A protein and the small-molecule ligand that binds it are described below.
Small molecule (SMILES): COc1ccc(CN(Cc2nc3ccccc3c(=O)[nH]2)C(=O)Nc2ccccc2)cc1

Sequence of chain 1.A:
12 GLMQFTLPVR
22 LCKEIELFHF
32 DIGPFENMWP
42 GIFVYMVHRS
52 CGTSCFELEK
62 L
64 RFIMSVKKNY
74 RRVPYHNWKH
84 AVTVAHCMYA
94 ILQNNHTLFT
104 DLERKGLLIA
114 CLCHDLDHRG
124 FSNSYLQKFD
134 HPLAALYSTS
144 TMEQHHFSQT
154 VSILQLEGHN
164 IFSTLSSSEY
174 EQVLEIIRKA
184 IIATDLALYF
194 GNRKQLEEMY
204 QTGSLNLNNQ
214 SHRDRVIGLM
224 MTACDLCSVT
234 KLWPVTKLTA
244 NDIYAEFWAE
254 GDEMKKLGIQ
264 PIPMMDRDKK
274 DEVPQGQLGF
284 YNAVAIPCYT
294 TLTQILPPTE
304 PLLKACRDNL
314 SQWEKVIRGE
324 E

Binding-site contacts:
Ligand atom N2 contacts residue GLY279 of chain 1.A at 3.4 Å.
Ligand atom C31 contacts residue ALA286 of chain 1.A at 3.5 Å (hydrophobic).
Ligand atom C26 contacts residue VAL232 of chain 1.A at 3.3 Å (hydrophobic).
Ligand atom C21 contacts residue PHE283 of chain 1.A at 3.6 Å (hydrophobic).
Ligand atom C18 contacts residue PHE283 of chain 1.A at 3.4 Å (hydrophobic).
Ligand atom C26 contacts residue SER231 of chain 1.A at 3.6 Å.
Ligand atom O12 contacts residue PHE283 of chain 1.A at 3.3 Å.
Ligand atom C17 contacts residue MET267 of chain 1.A at 3.6 Å (hydrophobic).
Ligand atom O23 contacts residue ILE246 of chain 1.A at 3.3 Å.
Ligand atom C3 contacts residue GLY279 of chain 1.A at 3.3 Å.
Ligand atom C27 contacts residue PRO266 of chain 1.A at 3.6 Å (hydrophobic).
Ligand atom C13 contacts residue PHE250 of chain 1.A at 3.5 Å (hydrophobic).
Ligand atom C22 contacts residue TYR247 of chain 1.A at 3.6 Å (hydrophobic).
Ligand atom C5 contacts residue MET267 of chain 1.A at 3.4 Å (hydrophobic).
Ligand atom C1 contacts residue GLY279 of chain 1.A at 3.5 Å.
Ligand atom C3 contacts residue TYR247 of chain 1.A at 3.3 Å (hydrophobic).
Ligand atom C19 contacts residue GLN280 of chain 1.A at 3.3 Å.
Ligand atom C27 contacts residue GLU275 of chain 1.A at 3.3 Å.
Ligand atom N9 contacts residue MET267 of chain 1.A at 3.3 Å.
Ligand atom C16 contacts residue GLN280 of chain 1.A at 3.2 Å.
Ligand atom N4 contacts residue TYR247 of chain 1.A at 2.5 Å (h-bond).
Ligand atom O12 contacts residue MET267 of chain 1.A at 3.6 Å.
Ligand atom C22 contacts residue VAL276 of chain 1.A at 3.6 Å (hydrophobic).
Ligand atom C28 contacts residue GLU275 of chain 1.A at 3.5 Å.
Ligand atom C20 contacts residue ILE246 of chain 1.A at 3.5 Å (hydrophobic).
Ligand atom C10 contacts residue TYR247 of chain 1.A at 3.3 Å (hydrophobic).
Ligand atom C13 contacts residue MET267 of chain 1.A at 3.4 Å (hydrophobic).
Ligand atom C28 contacts residue LYS272 of chain 1.A at 3.5 Å.
Ligand atom C8 contacts residue TYR247 of chain 1.A at 3.5 Å (hydrophobic).
Ligand atom C19 contacts residue PHE250 of chain 1.A at 3.6 Å (hydrophobic).
Ligand atom N4 contacts residue GLY279 of chain 1.A at 3.5 Å.
Ligand atom C6 contacts residue GLY279 of chain 1.A at 3.6 Å.
Ligand atom C20 contacts residue GLN280 of chain 1.A at 3.1 Å.
Ligand atom C19 contacts residue TYR247 of chain 1.A at 3.3 Å (hydrophobic).
Ligand atom C20 contacts residue TYR247 of chain 1.A at 3.6 Å (hydrophobic).
Ligand atom C14 contacts residue PHE250 of chain 1.A at 3.6 Å (hydrophobic).
Ligand atom C10 contacts residue GLY279 of chain 1.A at 3.1 Å.
Ligand atom C8 contacts residue GLY279 of chain 1.A at 3.6 Å.
Ligand atom C14 contacts residue GLN280 of chain 1.A at 3.6 Å.
Ligand atom C21 contacts residue GLN280 of chain 1.A at 3.6 Å.